Sequence of chain 1.C:
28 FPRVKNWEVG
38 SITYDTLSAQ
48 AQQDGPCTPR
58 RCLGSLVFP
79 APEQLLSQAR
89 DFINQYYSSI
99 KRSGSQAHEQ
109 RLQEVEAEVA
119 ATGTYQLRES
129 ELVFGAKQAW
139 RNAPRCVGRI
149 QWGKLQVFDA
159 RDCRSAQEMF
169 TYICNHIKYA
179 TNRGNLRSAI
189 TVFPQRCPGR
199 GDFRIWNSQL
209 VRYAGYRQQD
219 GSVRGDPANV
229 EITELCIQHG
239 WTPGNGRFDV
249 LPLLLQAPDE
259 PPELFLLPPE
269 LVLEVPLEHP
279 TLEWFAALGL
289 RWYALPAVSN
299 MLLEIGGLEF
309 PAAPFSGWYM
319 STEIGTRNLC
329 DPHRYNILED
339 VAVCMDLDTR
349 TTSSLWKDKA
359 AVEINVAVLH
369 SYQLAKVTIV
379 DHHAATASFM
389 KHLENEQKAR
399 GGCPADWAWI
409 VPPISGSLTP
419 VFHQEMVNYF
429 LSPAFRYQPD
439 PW

The protein below binds the small molecule below.
Small molecule (SMILES): Cc1cc(N)nc2cc(-c3ccc(OCC4CC4)c(CN)c3)ccc12

Binding-site contacts:
Ligand atom C02 contacts residue GLU321 of chain 1.C at 3.4 Å.
Ligand atom C24 contacts residue TRP407 of chain 1.C at 3.8 Å (hydrophobic).
Ligand atom C02 contacts residue HEM1 of chain 1.Y at 3.7 Å.
Ligand atom N02 contacts residue HEM1 of chain 1.Y at 3.5 Å.
Ligand atom N28 contacts residue GOL1 of chain 1.EA at 3.6 Å.
Ligand atom N01 contacts residue HEM1 of chain 1.Y at 3.7 Å.
Ligand atom C03 contacts residue HEM1 of chain 1.Y at 3.3 Å.
Ligand atom C23 contacts residue TYR435 of chain 1.C at 3.5 Å (hydrophobic).
Ligand atom C27 contacts residue HEM1 of chain 1.Y at 3.0 Å.
Ligand atom N02 contacts residue GLU321 of chain 1.C at 2.6 Å (salt-bridge).
Ligand atom C07 contacts residue HEM1 of chain 1.Y at 3.8 Å.
Ligand atom C07 contacts residue VAL296 of chain 1.C at 3.2 Å (hydrophobic).
Ligand atom N28 contacts residue H4B1 of chain 1.Z at 2.9 Å (h-bond).
Ligand atom C32 contacts residue GOL1 of chain 1.EA at 3.5 Å.
Ligand atom C11 contacts residue HEM1 of chain 1.Y at 3.4 Å.
Ligand atom C31 contacts residue GOL1 of chain 1.EA at 3.9 Å.
Ligand atom C06 contacts residue VAL296 of chain 1.C at 3.5 Å (hydrophobic).
Ligand atom N02 contacts residue TYR317 of chain 1.C at 3.8 Å.
Ligand atom C30 contacts residue TYR435 of chain 1.C at 3.6 Å (hydrophobic).
Ligand atom C21 contacts residue HEM1 of chain 1.Y at 3.7 Å.
Ligand atom C08 contacts residue VAL296 of chain 1.C at 3.8 Å (hydrophobic).
Ligand atom C10 contacts residue GLU321 of chain 1.C at 3.6 Å.
Ligand atom C06 contacts residue PHE313 of chain 1.C at 3.6 Å (hydrophobic).
Ligand atom C02 contacts residue TRP316 of chain 1.C at 3.9 Å (hydrophobic).
Ligand atom C08 contacts residue HEM1 of chain 1.Y at 3.8 Å.
Ligand atom N02 contacts residue TRP316 of chain 1.C at 2.9 Å (h-bond).
Ligand atom C26 contacts residue HEM1 of chain 1.Y at 3.0 Å.
Ligand atom C04 contacts residue HEM1 of chain 1.Y at 3.8 Å.
Ligand atom O29 contacts residue GOL1 of chain 1.EA at 3.5 Å (h-bond).
Ligand atom C06 contacts residue HEM1 of chain 1.Y at 3.8 Å.
Ligand atom C31 contacts residue PHE65 of chain 1.C at 3.6 Å (hydrophobic).
Ligand atom C09 contacts residue GLU321 of chain 1.C at 3.7 Å.
Ligand atom N28 contacts residue HEM1 of chain 1.Y at 2.4 Å (h-bond).
Ligand atom N01 contacts residue GLU321 of chain 1.C at 2.6 Å (salt-bridge).
Ligand atom C11 contacts residue PHE313 of chain 1.C at 3.6 Å (hydrophobic).
Ligand atom C10 contacts residue HEM1 of chain 1.Y at 3.7 Å.
Ligand atom C09 contacts residue HEM1 of chain 1.Y at 3.4 Å.
Ligand atom C22 contacts residue HEM1 of chain 1.Y at 3.8 Å.
Ligand atom C25 contacts residue HEM1 of chain 1.Y at 3.0 Å.
Ligand atom O29 contacts residue TRP407 of chain 1.C at 3.5 Å.